A small-molecule ligand and the protein it binds are described below.
Small molecule (SMILES): OC[C@H]1O[C@H](O)[C@H](O)[C@@H](O)[C@H]1O

Sequence of chain 1.B:
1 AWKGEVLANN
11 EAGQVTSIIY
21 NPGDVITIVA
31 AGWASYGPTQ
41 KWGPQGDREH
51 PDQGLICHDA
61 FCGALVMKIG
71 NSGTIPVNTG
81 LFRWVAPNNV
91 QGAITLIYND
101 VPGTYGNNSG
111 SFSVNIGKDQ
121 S

Binding-site contacts:
Ligand atom C5 contacts residue GLN53 of chain 1.B at 3.7 Å.
Ligand atom O6 contacts residue VAL101 of chain 1.B at 4.4 Å.
Ligand atom C4 contacts residue CA1 of chain 1.N at 3.3 Å.
Ligand atom O5 contacts residue GLN53 of chain 1.B at 4.0 Å.
Ligand atom C5 contacts residue ASP100 of chain 1.B at 4.0 Å.
Ligand atom O6 contacts residue GLN53 of chain 1.B at 2.5 Å (h-bond).
Ligand atom C3 contacts residue ASN107 of chain 1.B at 4.0 Å.
Ligand atom C4 contacts residue ASP100 of chain 1.B at 3.4 Å.
Ligand atom O2 contacts residue ASN107 of chain 1.B at 3.1 Å (h-bond).
Ligand atom C6 contacts residue CYS62 of chain 1.B at 4.1 Å (hydrophobic).
Ligand atom O5 contacts residue TYR36 of chain 1.B at 3.6 Å.
Ligand atom O2 contacts residue GLY37 of chain 1.B at 4.4 Å.
Ligand atom C2 contacts residue CA1 of chain 1.N at 4.0 Å.
Ligand atom C6 contacts residue GLN53 of chain 1.B at 3.5 Å.
Ligand atom C5 contacts residue HIS50 of chain 1.B at 4.1 Å.
Ligand atom C4 contacts residue TYR36 of chain 1.B at 4.1 Å (hydrophobic).
Ligand atom C2 contacts residue ASN107 of chain 1.B at 3.8 Å.
Ligand atom O3 contacts residue THR104 of chain 1.B at 3.3 Å (h-bond).
Ligand atom O4 contacts residue CA1 of chain 1.N at 2.4 Å.
Ligand atom C2 contacts residue TYR36 of chain 1.B at 3.6 Å (hydrophobic).
Ligand atom C6 contacts residue HIS50 of chain 1.B at 3.6 Å.
Ligand atom O4 contacts residue ASP100 of chain 1.B at 2.5 Å (salt-bridge).
Ligand atom O1 contacts residue GLN53 of chain 1.B at 4.0 Å.
Ligand atom C6 contacts residue ASP100 of chain 1.B at 3.6 Å.
Ligand atom C4 contacts residue THR104 of chain 1.B at 3.3 Å.
Ligand atom C6 contacts residue VAL101 of chain 1.B at 4.0 Å (hydrophobic).
Ligand atom O4 contacts residue THR104 of chain 1.B at 3.4 Å (h-bond).
Ligand atom O6 contacts residue PRO51 of chain 1.B at 4.2 Å.
Ligand atom C1 contacts residue HIS50 of chain 1.B at 4.2 Å.
Ligand atom C1 contacts residue TYR36 of chain 1.B at 4.1 Å (hydrophobic).
Ligand atom C3 contacts residue THR104 of chain 1.B at 4.0 Å.
Ligand atom O6 contacts residue HIS50 of chain 1.B at 2.8 Å (h-bond).
Ligand atom C3 contacts residue CA1 of chain 1.N at 3.3 Å.
Ligand atom O3 contacts residue ASN107 of chain 1.B at 2.9 Å (h-bond).
Ligand atom O4 contacts residue TYR36 of chain 1.B at 3.0 Å (h-bond).
Ligand atom C3 contacts residue TYR36 of chain 1.B at 3.9 Å (hydrophobic).
Ligand atom O3 contacts residue CA1 of chain 1.N at 2.4 Å.
Ligand atom O5 contacts residue HIS50 of chain 1.B at 3.3 Å (h-bond).
Ligand atom O3 contacts residue TYR36 of chain 1.B at 3.4 Å (h-bond).
Ligand atom O2 contacts residue TYR36 of chain 1.B at 4.1 Å.